Binding-site contacts:
Ligand atom O2G contacts residue ARG267 of chain 1.P at 2.9 Å (salt-bridge).
Ligand atom N1 contacts residue VAL125 of chain 1.P at 3.2 Å (h-bond).
Ligand atom C2 contacts residue LEU300 of chain 1.P at 3.3 Å (hydrophobic).
Ligand atom O2G contacts residue LYS157 of chain 1.P at 3.2 Å (salt-bridge).
Ligand atom N1 contacts residue ASN124 of chain 1.P at 3.2 Å.
Ligand atom N7 contacts residue TRP159 of chain 1.P at 3.7 Å.
Ligand atom C2 contacts residue ASN124 of chain 1.P at 3.4 Å.
Ligand atom N9 contacts residue PRO321 of chain 1.P at 3.1 Å.
Ligand atom O1A contacts residue TRP159 of chain 1.P at 2.8 Å.
Ligand atom O2B contacts residue THR158 of chain 1.P at 2.7 Å (h-bond).
Ligand atom O1G contacts residue ASN246 of chain 1.P at 3.3 Å (h-bond).
Ligand atom PB contacts residue LYS157 of chain 1.P at 3.4 Å.
Ligand atom C5' contacts residue ARG322 of chain 1.P at 3.4 Å.
Ligand atom O1G contacts residue LYS157 of chain 1.P at 3.2 Å (salt-bridge).
Ligand atom PA contacts residue THR158 of chain 1.P at 3.4 Å.
Ligand atom O1B contacts residue GLY156 of chain 1.P at 3.1 Å.
Ligand atom PG contacts residue ARG267 of chain 1.P at 3.5 Å.
Ligand atom O2G contacts residue GLY154 of chain 1.P at 2.8 Å (h-bond).
Ligand atom O3B contacts residue GLY154 of chain 1.P at 3.0 Å (h-bond).
Ligand atom C1' contacts residue PRO321 of chain 1.P at 3.4 Å (hydrophobic).
Ligand atom O1B contacts residue THR158 of chain 1.P at 2.6 Å (h-bond).
Ligand atom C5' contacts residue TRP159 of chain 1.P at 3.5 Å (hydrophobic).
Ligand atom PG contacts residue LYS157 of chain 1.P at 3.0 Å.
Ligand atom O5' contacts residue ARG322 of chain 1.P at 2.9 Å (salt-bridge).
Ligand atom O2A contacts residue TRP159 of chain 1.P at 2.9 Å (h-bond).
Ligand atom C8 contacts residue GLY156 of chain 1.P at 3.6 Å.
Ligand atom N6 contacts residue SER126 of chain 1.P at 3.3 Å (h-bond).
Ligand atom O3B contacts residue LYS157 of chain 1.P at 2.2 Å (salt-bridge).
Ligand atom C4 contacts residue PRO321 of chain 1.P at 3.5 Å (hydrophobic).
Ligand atom O1B contacts residue LYS157 of chain 1.P at 2.5 Å (salt-bridge).
Ligand atom O1A contacts residue THR158 of chain 1.P at 3.6 Å (h-bond).
Ligand atom O1G contacts residue ARG267 of chain 1.P at 3.2 Å (salt-bridge).
Ligand atom C8 contacts residue PRO321 of chain 1.P at 3.3 Å (hydrophobic).
Ligand atom O2A contacts residue THR158 of chain 1.P at 2.5 Å (h-bond).
Ligand atom O3' contacts residue TRP159 of chain 1.P at 3.5 Å.
Ligand atom PB contacts residue THR158 of chain 1.P at 3.2 Å.
Ligand atom O3G contacts residue ARG322 of chain 1.P at 3.4 Å (salt-bridge).
Ligand atom O1A contacts residue GLY156 of chain 1.P at 3.0 Å.
Ligand atom C3' contacts residue TRP159 of chain 1.P at 3.3 Å (hydrophobic).
Ligand atom PA contacts residue TRP159 of chain 1.P at 3.5 Å.

Sequence of chain 1.P:
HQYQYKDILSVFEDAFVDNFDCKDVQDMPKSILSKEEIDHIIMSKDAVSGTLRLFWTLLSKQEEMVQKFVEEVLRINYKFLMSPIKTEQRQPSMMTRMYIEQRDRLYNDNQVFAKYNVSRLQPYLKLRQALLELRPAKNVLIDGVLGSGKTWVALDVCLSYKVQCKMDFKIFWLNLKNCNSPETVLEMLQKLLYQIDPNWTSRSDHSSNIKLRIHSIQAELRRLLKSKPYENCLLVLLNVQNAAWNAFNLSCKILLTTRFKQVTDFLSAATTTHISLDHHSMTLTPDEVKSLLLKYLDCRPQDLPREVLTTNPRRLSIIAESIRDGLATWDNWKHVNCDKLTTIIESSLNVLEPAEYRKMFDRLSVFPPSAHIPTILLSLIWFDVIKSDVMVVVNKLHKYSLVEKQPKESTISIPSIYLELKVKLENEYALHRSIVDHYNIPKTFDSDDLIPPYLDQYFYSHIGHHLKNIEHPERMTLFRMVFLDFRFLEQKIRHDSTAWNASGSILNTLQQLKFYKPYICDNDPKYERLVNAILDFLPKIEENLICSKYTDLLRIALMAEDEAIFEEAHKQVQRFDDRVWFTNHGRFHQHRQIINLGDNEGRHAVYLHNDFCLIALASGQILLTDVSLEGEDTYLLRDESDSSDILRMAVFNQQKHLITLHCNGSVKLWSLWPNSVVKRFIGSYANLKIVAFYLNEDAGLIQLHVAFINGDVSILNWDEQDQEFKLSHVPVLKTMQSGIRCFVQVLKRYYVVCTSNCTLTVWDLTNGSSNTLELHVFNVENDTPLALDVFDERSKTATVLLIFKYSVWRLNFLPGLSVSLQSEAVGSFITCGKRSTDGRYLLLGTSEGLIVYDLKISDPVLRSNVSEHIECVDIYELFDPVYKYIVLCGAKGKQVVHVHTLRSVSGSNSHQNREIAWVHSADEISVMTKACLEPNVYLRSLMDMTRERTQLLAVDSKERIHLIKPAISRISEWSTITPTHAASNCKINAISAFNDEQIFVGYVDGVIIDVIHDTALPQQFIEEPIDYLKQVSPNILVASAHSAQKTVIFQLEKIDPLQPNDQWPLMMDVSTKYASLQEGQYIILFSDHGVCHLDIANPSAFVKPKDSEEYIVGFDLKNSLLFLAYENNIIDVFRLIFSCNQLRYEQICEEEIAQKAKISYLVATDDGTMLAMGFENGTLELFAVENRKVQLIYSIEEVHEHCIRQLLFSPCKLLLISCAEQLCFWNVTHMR

The small molecule below binds the protein below.
Small molecule (SMILES): Nc1ncnc2c1ncn2[C@H]1C[C@H](O)[C@@H](CO[P](=O)(O)O[P](=O)(O)OP(=O)(O)O)O1